Binding-site contacts:
Ligand atom C4 contacts residue ASN58 of chain 1.A at 4.3 Å.
Ligand atom C6 contacts residue GLU57 of chain 1.A at 3.6 Å.
Ligand atom C1 contacts residue ASN58 of chain 1.A at 1.4 Å.
Ligand atom C6 contacts residue SER17 of chain 1.B at 4.2 Å.
Ligand atom C7 contacts residue ASN58 of chain 1.A at 3.3 Å.
Ligand atom O5 contacts residue GLU57 of chain 1.A at 4.4 Å.
Ligand atom C5 contacts residue ASN58 of chain 1.A at 3.7 Å.
Ligand atom O5 contacts residue ASN58 of chain 1.A at 2.5 Å (h-bond).
Ligand atom C1 contacts residue GLY16 of chain 1.B at 4.3 Å.
Ligand atom O6 contacts residue SER17 of chain 1.B at 3.7 Å.
Ligand atom O7 contacts residue ASN58 of chain 1.A at 4.2 Å.
Ligand atom C3 contacts residue ASN58 of chain 1.A at 3.8 Å.
Ligand atom N2 contacts residue ASN58 of chain 1.A at 2.8 Å (h-bond).
Ligand atom C5 contacts residue GLY16 of chain 1.B at 4.3 Å.
Ligand atom C8 contacts residue ASN58 of chain 1.A at 3.4 Å.
Ligand atom C6 contacts residue PHE8 of chain 1.B at 4.3 Å (hydrophobic).
Ligand atom C2 contacts residue ASN58 of chain 1.A at 2.4 Å.
Ligand atom O6 contacts residue PHE8 of chain 1.B at 3.2 Å.
Ligand atom O5 contacts residue GLY16 of chain 1.B at 4.3 Å.

The protein below binds the small molecule below.
Small molecule (SMILES): CC(=O)N[C@@H]1[C@@H](O)[C@H](O)[C@@H](CO)O[C@H]1O

Sequence of chain 1.A:
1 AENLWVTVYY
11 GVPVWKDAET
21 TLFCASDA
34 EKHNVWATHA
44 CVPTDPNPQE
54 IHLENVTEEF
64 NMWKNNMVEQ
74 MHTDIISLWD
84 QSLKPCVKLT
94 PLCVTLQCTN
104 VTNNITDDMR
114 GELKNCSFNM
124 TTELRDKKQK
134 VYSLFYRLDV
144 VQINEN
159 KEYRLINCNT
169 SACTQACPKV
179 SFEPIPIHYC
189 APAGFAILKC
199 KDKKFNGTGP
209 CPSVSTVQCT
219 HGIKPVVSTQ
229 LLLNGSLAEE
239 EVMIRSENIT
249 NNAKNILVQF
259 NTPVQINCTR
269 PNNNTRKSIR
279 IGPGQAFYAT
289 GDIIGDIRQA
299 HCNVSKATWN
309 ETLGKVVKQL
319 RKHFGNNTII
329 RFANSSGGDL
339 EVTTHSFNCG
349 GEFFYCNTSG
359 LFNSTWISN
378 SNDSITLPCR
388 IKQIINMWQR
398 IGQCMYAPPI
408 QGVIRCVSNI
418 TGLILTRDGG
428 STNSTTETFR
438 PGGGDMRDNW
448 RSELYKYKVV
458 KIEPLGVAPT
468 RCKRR

Sequence of chain 1.B:
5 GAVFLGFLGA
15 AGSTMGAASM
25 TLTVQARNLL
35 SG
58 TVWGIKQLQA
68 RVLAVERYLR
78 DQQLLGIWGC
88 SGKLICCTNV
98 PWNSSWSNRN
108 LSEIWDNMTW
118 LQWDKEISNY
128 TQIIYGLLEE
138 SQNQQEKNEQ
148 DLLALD